Binding-site contacts:
Ligand atom CG contacts residue GLN131 of chain 1.A at 3.1 Å.
Ligand atom OXT contacts residue THR178 of chain 1.A at 3.1 Å (h-bond).
Ligand atom C1 contacts residue HIS284 of chain 1.A at 3.9 Å.
Ligand atom CD2 contacts residue GLN131 of chain 1.A at 2.7 Å.
Ligand atom O2 contacts residue TRP298 of chain 1.A at 3.3 Å.
Ligand atom O2' contacts residue HIS284 of chain 1.A at 3.3 Å (h-bond).
Ligand atom CB contacts residue THR178 of chain 1.A at 3.7 Å.
Ligand atom O contacts residue LYS196 of chain 1.A at 3.2 Å (salt-bridge).
Ligand atom O2' contacts residue HIS181 of chain 1.A at 3.1 Å.
Ligand atom C1 contacts residue ASN187 of chain 1.A at 3.4 Å.
Ligand atom C1 contacts residue MN1 of chain 1.C at 2.9 Å.
Ligand atom C2 contacts residue HIS284 of chain 1.A at 4.0 Å.
Ligand atom O2' contacts residue MN1 of chain 1.C at 2.4 Å.
Ligand atom C contacts residue TYR189 of chain 1.A at 3.5 Å (hydrophobic).
Ligand atom O2 contacts residue ASP183 of chain 1.A at 2.9 Å (salt-bridge).
Ligand atom CD1 contacts residue GLN131 of chain 1.A at 3.6 Å.
Ligand atom O1 contacts residue TYR189 of chain 1.A at 3.6 Å.
Ligand atom C contacts residue THR178 of chain 1.A at 3.9 Å.
Ligand atom OXT contacts residue VAL286 of chain 1.A at 3.4 Å.
Ligand atom OXT contacts residue GLN288 of chain 1.A at 4.0 Å.
Ligand atom O2 contacts residue ASN187 of chain 1.A at 3.4 Å (h-bond).
Ligand atom CB contacts residue TRP170 of chain 1.A at 3.9 Å (hydrophobic).
Ligand atom O2 contacts residue MN1 of chain 1.C at 2.0 Å.
Ligand atom CE1 contacts residue GLN131 of chain 1.A at 3.8 Å.
Ligand atom O1 contacts residue ASN296 of chain 1.A at 3.4 Å (h-bond).
Ligand atom O1 contacts residue TRP298 of chain 1.A at 3.7 Å.
Ligand atom C2 contacts residue MN1 of chain 1.C at 3.0 Å.
Ligand atom O contacts residue TYR189 of chain 1.A at 2.3 Å (h-bond).
Ligand atom C contacts residue VAL286 of chain 1.A at 3.8 Å (hydrophobic).
Ligand atom CZ contacts residue GLN131 of chain 1.A at 3.5 Å.
Ligand atom CE2 contacts residue GLN131 of chain 1.A at 2.9 Å.
Ligand atom O2 contacts residue HIS284 of chain 1.A at 3.3 Å (h-bond).
Ligand atom CB contacts residue GLN131 of chain 1.A at 3.8 Å.
Ligand atom O1 contacts residue ASN187 of chain 1.A at 2.8 Å (h-bond).
Ligand atom C1 contacts residue TRP298 of chain 1.A at 3.7 Å (hydrophobic).
Ligand atom O contacts residue VAL286 of chain 1.A at 3.9 Å.
Ligand atom CA contacts residue THR178 of chain 1.A at 3.7 Å.
Ligand atom CE2 contacts residue TRP298 of chain 1.A at 3.6 Å (hydrophobic).
Ligand atom C contacts residue LYS196 of chain 1.A at 3.5 Å.
Ligand atom OXT contacts residue LYS196 of chain 1.A at 3.1 Å (salt-bridge).

This protein binds this small molecule.
Small molecule (SMILES): O=C(O)C(=O)N[C@H](Cc1ccccc1)C(=O)O

Sequence of chain 1.A:
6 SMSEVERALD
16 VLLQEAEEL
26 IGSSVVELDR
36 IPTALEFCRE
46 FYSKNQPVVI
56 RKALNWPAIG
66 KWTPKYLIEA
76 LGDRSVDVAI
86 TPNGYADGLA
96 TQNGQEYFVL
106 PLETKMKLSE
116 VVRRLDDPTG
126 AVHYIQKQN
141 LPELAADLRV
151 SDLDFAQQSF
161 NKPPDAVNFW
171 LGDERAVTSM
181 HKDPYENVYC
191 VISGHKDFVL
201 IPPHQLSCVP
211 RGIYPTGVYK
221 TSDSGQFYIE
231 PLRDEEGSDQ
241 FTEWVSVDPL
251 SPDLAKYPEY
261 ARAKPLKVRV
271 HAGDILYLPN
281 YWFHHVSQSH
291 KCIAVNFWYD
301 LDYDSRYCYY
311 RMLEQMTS